A small-molecule ligand and the protein it binds are described below.
Small molecule (SMILES): CC(=O)N[C@@H]1[C@@H](O)[C@H](O)[C@@H](CO)O[C@H]1O

Sequence of chain 5.F:
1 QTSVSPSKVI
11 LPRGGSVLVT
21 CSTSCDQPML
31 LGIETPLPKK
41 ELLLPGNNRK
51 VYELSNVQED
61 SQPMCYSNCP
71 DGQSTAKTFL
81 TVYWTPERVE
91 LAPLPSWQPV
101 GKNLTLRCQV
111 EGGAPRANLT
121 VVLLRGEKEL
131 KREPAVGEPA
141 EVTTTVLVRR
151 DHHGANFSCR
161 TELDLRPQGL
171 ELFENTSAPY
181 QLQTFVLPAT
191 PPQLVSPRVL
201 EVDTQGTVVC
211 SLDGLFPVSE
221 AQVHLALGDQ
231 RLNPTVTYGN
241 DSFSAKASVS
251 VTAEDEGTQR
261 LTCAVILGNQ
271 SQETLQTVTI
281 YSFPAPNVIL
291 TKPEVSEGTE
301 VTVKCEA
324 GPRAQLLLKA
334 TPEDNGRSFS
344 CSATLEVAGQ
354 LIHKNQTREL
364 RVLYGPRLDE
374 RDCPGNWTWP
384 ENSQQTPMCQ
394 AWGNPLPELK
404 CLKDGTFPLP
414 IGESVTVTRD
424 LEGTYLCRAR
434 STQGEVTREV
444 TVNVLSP

Binding-site contacts:
Ligand atom C3 contacts residue ASN269 of chain 5.F at 3.1 Å.
Ligand atom O7 contacts residue ASN269 of chain 5.F at 3.4 Å (h-bond).
Ligand atom O3 contacts residue PRO95 of chain 5.F at 4.4 Å.
Ligand atom C1 contacts residue ASN269 of chain 5.F at 1.4 Å.
Ligand atom C6 contacts residue ASN269 of chain 5.F at 4.3 Å.
Ligand atom C4 contacts residue ASN269 of chain 5.F at 3.7 Å.
Ligand atom C1 contacts residue TRP97 of chain 5.F at 4.2 Å (hydrophobic).
Ligand atom C2 contacts residue TRP97 of chain 5.F at 3.1 Å (hydrophobic).
Ligand atom C5 contacts residue ASN269 of chain 5.F at 3.0 Å.
Ligand atom C2 contacts residue ASN269 of chain 5.F at 2.5 Å.
Ligand atom O7 contacts residue TRP97 of chain 5.F at 3.8 Å.
Ligand atom C7 contacts residue TRP97 of chain 5.F at 3.3 Å (hydrophobic).
Ligand atom C4 contacts residue TRP97 of chain 5.F at 4.1 Å (hydrophobic).
Ligand atom N2 contacts residue TRP97 of chain 5.F at 2.4 Å (h-bond).
Ligand atom C7 contacts residue ASN269 of chain 5.F at 3.5 Å.
Ligand atom N2 contacts residue ASN269 of chain 5.F at 2.8 Å (h-bond).
Ligand atom O4 contacts residue TRP97 of chain 5.F at 3.8 Å.
Ligand atom O5 contacts residue ASN269 of chain 5.F at 2.4 Å (h-bond).
Ligand atom C8 contacts residue PRO99 of chain 5.F at 3.9 Å (hydrophobic).
Ligand atom C3 contacts residue TRP97 of chain 5.F at 2.7 Å (hydrophobic).
Ligand atom O3 contacts residue ASN269 of chain 5.F at 4.4 Å.
Ligand atom O3 contacts residue TRP97 of chain 5.F at 2.5 Å (h-bond).
Ligand atom C8 contacts residue TRP97 of chain 5.F at 4.0 Å (hydrophobic).